A small-molecule ligand and the protein it binds are described below.
Small molecule (SMILES): CC(=O)N[C@@H]1[C@@H](O)[C@H](O)[C@@H](CO)O[C@H]1O

Sequence of chain 1.D:
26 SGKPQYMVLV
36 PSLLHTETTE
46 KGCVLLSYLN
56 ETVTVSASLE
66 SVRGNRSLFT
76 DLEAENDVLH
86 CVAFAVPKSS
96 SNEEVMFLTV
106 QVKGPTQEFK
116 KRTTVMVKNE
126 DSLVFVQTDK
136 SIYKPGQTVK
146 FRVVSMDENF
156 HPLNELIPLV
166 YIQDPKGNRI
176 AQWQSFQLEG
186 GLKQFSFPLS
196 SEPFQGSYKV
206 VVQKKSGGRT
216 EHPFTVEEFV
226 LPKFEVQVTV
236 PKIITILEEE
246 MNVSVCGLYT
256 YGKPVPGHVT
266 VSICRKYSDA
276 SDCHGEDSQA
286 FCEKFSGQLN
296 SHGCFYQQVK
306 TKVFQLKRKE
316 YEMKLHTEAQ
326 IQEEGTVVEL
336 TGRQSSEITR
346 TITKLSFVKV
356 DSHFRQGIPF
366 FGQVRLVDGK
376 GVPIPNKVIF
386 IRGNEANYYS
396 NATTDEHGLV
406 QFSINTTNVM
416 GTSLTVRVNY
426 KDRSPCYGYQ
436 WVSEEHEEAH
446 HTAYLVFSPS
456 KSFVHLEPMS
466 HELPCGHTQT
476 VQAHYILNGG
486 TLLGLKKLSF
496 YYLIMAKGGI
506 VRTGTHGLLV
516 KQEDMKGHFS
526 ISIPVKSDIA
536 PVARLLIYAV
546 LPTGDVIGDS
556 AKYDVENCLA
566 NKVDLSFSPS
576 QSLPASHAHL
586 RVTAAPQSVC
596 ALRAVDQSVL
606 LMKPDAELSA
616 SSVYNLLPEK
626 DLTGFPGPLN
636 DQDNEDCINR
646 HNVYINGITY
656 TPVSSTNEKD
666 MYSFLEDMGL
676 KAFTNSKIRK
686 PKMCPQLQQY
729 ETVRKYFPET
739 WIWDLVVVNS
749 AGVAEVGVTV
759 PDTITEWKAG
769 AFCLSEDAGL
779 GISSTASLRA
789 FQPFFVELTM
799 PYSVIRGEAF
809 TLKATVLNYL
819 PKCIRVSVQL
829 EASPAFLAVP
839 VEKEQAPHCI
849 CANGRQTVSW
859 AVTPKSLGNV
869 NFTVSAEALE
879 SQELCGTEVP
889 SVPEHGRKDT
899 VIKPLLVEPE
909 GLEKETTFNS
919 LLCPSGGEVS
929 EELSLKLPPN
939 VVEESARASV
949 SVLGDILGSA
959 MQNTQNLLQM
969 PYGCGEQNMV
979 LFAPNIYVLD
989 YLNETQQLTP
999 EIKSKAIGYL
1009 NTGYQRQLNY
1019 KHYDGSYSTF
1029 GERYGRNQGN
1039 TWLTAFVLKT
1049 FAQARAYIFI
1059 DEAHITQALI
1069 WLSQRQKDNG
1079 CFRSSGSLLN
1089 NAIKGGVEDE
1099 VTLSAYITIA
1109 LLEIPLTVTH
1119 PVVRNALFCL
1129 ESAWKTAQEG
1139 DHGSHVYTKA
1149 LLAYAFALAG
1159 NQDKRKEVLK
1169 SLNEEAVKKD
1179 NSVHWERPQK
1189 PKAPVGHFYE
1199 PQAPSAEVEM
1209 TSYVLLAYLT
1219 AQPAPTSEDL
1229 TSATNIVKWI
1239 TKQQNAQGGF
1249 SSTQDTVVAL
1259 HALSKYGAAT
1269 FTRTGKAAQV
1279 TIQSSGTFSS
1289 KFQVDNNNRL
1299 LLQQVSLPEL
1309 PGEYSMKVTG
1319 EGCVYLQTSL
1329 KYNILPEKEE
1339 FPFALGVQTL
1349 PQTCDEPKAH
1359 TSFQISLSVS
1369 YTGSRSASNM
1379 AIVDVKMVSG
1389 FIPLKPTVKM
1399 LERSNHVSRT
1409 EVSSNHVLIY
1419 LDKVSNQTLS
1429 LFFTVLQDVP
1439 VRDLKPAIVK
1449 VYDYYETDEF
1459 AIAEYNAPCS

Binding-site contacts:
Ligand atom O7 contacts residue GLU56 of chain 1.D at 3.0 Å (salt-bridge).
Ligand atom O4 contacts residue GLN112 of chain 1.D at 3.1 Å (h-bond).
Ligand atom C6 contacts residue GLN112 of chain 1.D at 3.6 Å.
Ligand atom C8 contacts residue LEU54 of chain 1.D at 4.5 Å (hydrophobic).
Ligand atom C2 contacts residue ASN55 of chain 1.D at 2.5 Å.
Ligand atom C1 contacts residue PRO29 of chain 1.D at 4.0 Å (hydrophobic).
Ligand atom O7 contacts residue ASN55 of chain 1.D at 3.5 Å (h-bond).
Ligand atom O5 contacts residue ASN55 of chain 1.D at 2.6 Å (h-bond).
Ligand atom O4 contacts residue THR111 of chain 1.D at 4.0 Å.
Ligand atom O5 contacts residue PRO29 of chain 1.D at 3.6 Å.
Ligand atom C1 contacts residue ASN55 of chain 1.D at 1.5 Å.
Ligand atom C8 contacts residue ASN55 of chain 1.D at 3.8 Å.
Ligand atom N2 contacts residue ASN55 of chain 1.D at 2.7 Å (h-bond).
Ligand atom C5 contacts residue GLN112 of chain 1.D at 3.9 Å.
Ligand atom C7 contacts residue ASN55 of chain 1.D at 3.2 Å.
Ligand atom C8 contacts residue GLU56 of chain 1.D at 4.1 Å.
Ligand atom C4 contacts residue GLN112 of chain 1.D at 4.3 Å.
Ligand atom C4 contacts residue ASN55 of chain 1.D at 4.3 Å.
Ligand atom C3 contacts residue ASN55 of chain 1.D at 3.8 Å.
Ligand atom C5 contacts residue ASN55 of chain 1.D at 3.8 Å.
Ligand atom C7 contacts residue GLU56 of chain 1.D at 3.8 Å.